Sequence of chain 1.D:
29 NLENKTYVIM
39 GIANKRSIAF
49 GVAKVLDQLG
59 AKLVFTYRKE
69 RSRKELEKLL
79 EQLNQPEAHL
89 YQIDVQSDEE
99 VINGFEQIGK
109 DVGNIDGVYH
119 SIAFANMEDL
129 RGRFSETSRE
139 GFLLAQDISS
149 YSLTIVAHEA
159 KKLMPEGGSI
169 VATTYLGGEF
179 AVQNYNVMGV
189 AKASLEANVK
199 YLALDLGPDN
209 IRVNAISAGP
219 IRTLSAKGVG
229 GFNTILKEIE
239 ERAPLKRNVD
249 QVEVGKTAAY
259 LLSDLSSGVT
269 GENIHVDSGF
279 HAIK

The protein below binds the small molecule below.
Small molecule (SMILES): CCCc1ccc(Oc2ccccc2)c(O)c1

Binding-site contacts:
Ligand atom O7 contacts residue NAP1 of chain 1.R at 3.2 Å.
Ligand atom O17 contacts residue TYR183 of chain 1.D at 2.5 Å (h-bond).
Ligand atom C15 contacts residue TYR173 of chain 1.D at 3.6 Å (hydrophobic).
Ligand atom C6 contacts residue NAP1 of chain 1.R at 3.4 Å.
Ligand atom C5 contacts residue NAP1 of chain 1.R at 3.3 Å.
Ligand atom C11 contacts residue LEU128 of chain 1.D at 4.1 Å (hydrophobic).
Ligand atom C4 contacts residue ALA224 of chain 1.D at 3.5 Å (hydrophobic).
Ligand atom O17 contacts residue LYS190 of chain 1.D at 3.9 Å.
Ligand atom C10 contacts residue VAL227 of chain 1.D at 4.2 Å (hydrophobic).
Ligand atom C16 contacts residue ILE233 of chain 1.D at 3.4 Å (hydrophobic).
Ligand atom C11 contacts residue ALA123 of chain 1.D at 3.7 Å (hydrophobic).
Ligand atom C15 contacts residue TYR183 of chain 1.D at 4.1 Å (hydrophobic).
Ligand atom C3 contacts residue VAL227 of chain 1.D at 4.1 Å (hydrophobic).
Ligand atom O17 contacts residue NAP1 of chain 1.R at 2.7 Å (h-bond).
Ligand atom C14 contacts residue TYR173 of chain 1.D at 3.8 Å (hydrophobic).
Ligand atom C10 contacts residue LEU128 of chain 1.D at 3.7 Å (hydrophobic).
Ligand atom C8 contacts residue NAP1 of chain 1.R at 3.8 Å.
Ligand atom C4 contacts residue NAP1 of chain 1.R at 3.5 Å.
Ligand atom C9 contacts residue SER223 of chain 1.D at 4.0 Å.
Ligand atom C1 contacts residue NAP1 of chain 1.R at 3.5 Å.
Ligand atom O7 contacts residue SER223 of chain 1.D at 3.8 Å.
Ligand atom C16 contacts residue PHE230 of chain 1.D at 3.9 Å (hydrophobic).
Ligand atom C14 contacts residue NAP1 of chain 1.R at 3.7 Å.
Ligand atom C1 contacts residue TYR183 of chain 1.D at 3.4 Å (hydrophobic).
Ligand atom C13 contacts residue SER223 of chain 1.D at 3.6 Å.
Ligand atom C3 contacts residue ALA224 of chain 1.D at 3.7 Å (hydrophobic).
Ligand atom C3 contacts residue NAP1 of chain 1.R at 3.3 Å.
Ligand atom C6 contacts residue TYR183 of chain 1.D at 3.4 Å (hydrophobic).
Ligand atom C11 contacts residue MET186 of chain 1.D at 3.9 Å (hydrophobic).
Ligand atom C8 contacts residue SER223 of chain 1.D at 3.7 Å.
Ligand atom C2 contacts residue NAP1 of chain 1.R at 3.5 Å.
Ligand atom C13 contacts residue ALA121 of chain 1.D at 3.8 Å (hydrophobic).
Ligand atom C12 contacts residue PHE122 of chain 1.D at 3.7 Å (hydrophobic).
Ligand atom C16 contacts residue TYR173 of chain 1.D at 3.5 Å (hydrophobic).
Ligand atom C9 contacts residue VAL227 of chain 1.D at 3.8 Å (hydrophobic).
Ligand atom C13 contacts residue NAP1 of chain 1.R at 3.8 Å.
Ligand atom C1 contacts residue TYR173 of chain 1.D at 3.9 Å (hydrophobic).
Ligand atom C11 contacts residue PHE122 of chain 1.D at 4.1 Å (hydrophobic).
Ligand atom C12 contacts residue ALA121 of chain 1.D at 3.6 Å (hydrophobic).
Ligand atom O17 contacts residue MET186 of chain 1.D at 4.2 Å.